Sequence of chain 60.C:
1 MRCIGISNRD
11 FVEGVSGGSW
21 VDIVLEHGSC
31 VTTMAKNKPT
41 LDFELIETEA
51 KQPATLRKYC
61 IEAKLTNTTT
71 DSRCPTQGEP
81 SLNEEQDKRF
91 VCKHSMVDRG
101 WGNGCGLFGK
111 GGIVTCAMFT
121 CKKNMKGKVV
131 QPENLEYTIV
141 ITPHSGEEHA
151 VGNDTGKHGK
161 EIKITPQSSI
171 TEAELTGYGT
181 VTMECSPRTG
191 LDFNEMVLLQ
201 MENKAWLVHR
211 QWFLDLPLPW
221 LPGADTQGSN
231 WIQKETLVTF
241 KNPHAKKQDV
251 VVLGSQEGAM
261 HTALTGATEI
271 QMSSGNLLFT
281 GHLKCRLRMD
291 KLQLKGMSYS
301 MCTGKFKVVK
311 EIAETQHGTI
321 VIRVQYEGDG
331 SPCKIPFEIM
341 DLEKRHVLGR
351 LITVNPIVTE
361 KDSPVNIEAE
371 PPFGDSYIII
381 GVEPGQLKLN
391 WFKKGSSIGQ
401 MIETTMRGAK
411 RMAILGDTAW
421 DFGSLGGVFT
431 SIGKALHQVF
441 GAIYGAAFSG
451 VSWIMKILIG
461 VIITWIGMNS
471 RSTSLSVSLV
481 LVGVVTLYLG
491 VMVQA

Binding-site contacts:
Ligand atom C4 contacts residue GLN65 of chain 60.I at 3.3 Å.
Ligand atom O6 contacts residue ASN67 of chain 60.C at 4.0 Å.
Ligand atom C4 contacts residue ASN67 of chain 60.C at 4.3 Å.
Ligand atom O7 contacts residue ASN67 of chain 60.C at 4.1 Å.
Ligand atom C1 contacts residue ASN67 of chain 60.C at 1.4 Å.
Ligand atom N2 contacts residue ASN67 of chain 60.C at 2.9 Å (h-bond).
Ligand atom C2 contacts residue GLN65 of chain 60.I at 4.4 Å.
Ligand atom O5 contacts residue GLN65 of chain 60.I at 3.7 Å.
Ligand atom C3 contacts residue GLN65 of chain 60.I at 4.0 Å.
Ligand atom C2 contacts residue ASN67 of chain 60.C at 2.4 Å.
Ligand atom C6 contacts residue GLN65 of chain 60.I at 3.5 Å.
Ligand atom O6 contacts residue GLN65 of chain 60.I at 2.5 Å (h-bond).
Ligand atom C5 contacts residue GLN65 of chain 60.I at 3.7 Å.
Ligand atom C7 contacts residue PHE90 of chain 60.C at 4.4 Å (hydrophobic).
Ligand atom C8 contacts residue PHE90 of chain 60.C at 3.7 Å (hydrophobic).
Ligand atom C3 contacts residue ASN67 of chain 60.C at 3.8 Å.
Ligand atom O4 contacts residue GLN65 of chain 60.I at 3.6 Å.
Ligand atom O3 contacts residue GLN65 of chain 60.I at 3.6 Å.
Ligand atom O4 contacts residue ASP66 of chain 60.I at 2.7 Å (salt-bridge).
Ligand atom C4 contacts residue ASP66 of chain 60.I at 4.0 Å.
Ligand atom O5 contacts residue ASN67 of chain 60.C at 2.4 Å (h-bond).
Ligand atom O6 contacts residue TYR60 of chain 60.I at 4.2 Å.
Ligand atom C7 contacts residue ASN67 of chain 60.C at 3.7 Å.
Ligand atom C5 contacts residue ASN67 of chain 60.C at 3.7 Å.

Sequence of chain 60.I:
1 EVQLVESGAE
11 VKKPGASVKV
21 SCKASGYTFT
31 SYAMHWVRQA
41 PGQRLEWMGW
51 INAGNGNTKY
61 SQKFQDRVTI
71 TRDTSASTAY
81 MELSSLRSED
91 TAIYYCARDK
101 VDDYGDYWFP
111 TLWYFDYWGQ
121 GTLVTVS

This protein binds this small molecule.
Small molecule (SMILES): CC(=O)N[C@@H]1[C@@H](O)[C@H](O)[C@@H](CO)O[C@H]1O